Binding-site contacts:
Ligand atom C contacts residue ILE123 of chain 1.A at 4.3 Å (hydrophobic).
Ligand atom N contacts residue LEU135 of chain 1.A at 3.9 Å.
Ligand atom O contacts residue LEU125 of chain 1.A at 3.2 Å.
Ligand atom N contacts residue HEM1 of chain 1.C at 2.0 Å.
Ligand atom O contacts residue ILE132 of chain 1.A at 4.2 Å.
Ligand atom N contacts residue HIS60 of chain 1.A at 4.2 Å.
Ligand atom CA contacts residue ASP32 of chain 1.A at 3.6 Å.
Ligand atom N contacts residue LEU125 of chain 1.A at 3.5 Å.
Ligand atom CA contacts residue GLY133 of chain 1.A at 4.1 Å.
Ligand atom C contacts residue LEU135 of chain 1.A at 4.0 Å (hydrophobic).
Ligand atom C contacts residue GLY133 of chain 1.A at 3.9 Å.
Ligand atom O contacts residue LEU135 of chain 1.A at 4.3 Å.
Ligand atom C contacts residue ASP134 of chain 1.A at 4.0 Å.
Ligand atom CA contacts residue LEU125 of chain 1.A at 3.8 Å (hydrophobic).
Ligand atom CA contacts residue LEU135 of chain 1.A at 4.1 Å (hydrophobic).
Ligand atom O contacts residue GLY133 of chain 1.A at 3.3 Å.
Ligand atom CA contacts residue ASP134 of chain 1.A at 3.7 Å.
Ligand atom O contacts residue ASP134 of chain 1.A at 3.6 Å.
Ligand atom C contacts residue LEU125 of chain 1.A at 3.9 Å (hydrophobic).
Ligand atom O contacts residue ILE123 of chain 1.A at 3.6 Å.
Ligand atom CA contacts residue HEM1 of chain 1.C at 2.9 Å.
Ligand atom C contacts residue ASP32 of chain 1.A at 4.1 Å.
Ligand atom C contacts residue HEM1 of chain 1.C at 4.3 Å.
Ligand atom O contacts residue ASP32 of chain 1.A at 4.2 Å.
Ligand atom N contacts residue ASP32 of chain 1.A at 3.7 Å.
Ligand atom N contacts residue ILE123 of chain 1.A at 4.5 Å.

Sequence of chain 1.A:
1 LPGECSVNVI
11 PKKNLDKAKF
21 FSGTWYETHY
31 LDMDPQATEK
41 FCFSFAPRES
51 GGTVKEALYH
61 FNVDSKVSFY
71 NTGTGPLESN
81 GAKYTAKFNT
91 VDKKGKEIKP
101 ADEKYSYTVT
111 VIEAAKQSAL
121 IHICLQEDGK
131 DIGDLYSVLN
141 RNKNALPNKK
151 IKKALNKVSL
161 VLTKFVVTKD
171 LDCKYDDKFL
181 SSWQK

The small molecule below binds the protein below.
Small molecule (SMILES): NCC(=O)NCC(=O)NCC(=O)O